A protein and the small-molecule ligand that binds it are described below.
Small molecule (SMILES): CC(=O)N[C@@H]1[C@@H](O)[C@H](O)[C@@H](CO)O[C@H]1O

Sequence of chain 1.B:
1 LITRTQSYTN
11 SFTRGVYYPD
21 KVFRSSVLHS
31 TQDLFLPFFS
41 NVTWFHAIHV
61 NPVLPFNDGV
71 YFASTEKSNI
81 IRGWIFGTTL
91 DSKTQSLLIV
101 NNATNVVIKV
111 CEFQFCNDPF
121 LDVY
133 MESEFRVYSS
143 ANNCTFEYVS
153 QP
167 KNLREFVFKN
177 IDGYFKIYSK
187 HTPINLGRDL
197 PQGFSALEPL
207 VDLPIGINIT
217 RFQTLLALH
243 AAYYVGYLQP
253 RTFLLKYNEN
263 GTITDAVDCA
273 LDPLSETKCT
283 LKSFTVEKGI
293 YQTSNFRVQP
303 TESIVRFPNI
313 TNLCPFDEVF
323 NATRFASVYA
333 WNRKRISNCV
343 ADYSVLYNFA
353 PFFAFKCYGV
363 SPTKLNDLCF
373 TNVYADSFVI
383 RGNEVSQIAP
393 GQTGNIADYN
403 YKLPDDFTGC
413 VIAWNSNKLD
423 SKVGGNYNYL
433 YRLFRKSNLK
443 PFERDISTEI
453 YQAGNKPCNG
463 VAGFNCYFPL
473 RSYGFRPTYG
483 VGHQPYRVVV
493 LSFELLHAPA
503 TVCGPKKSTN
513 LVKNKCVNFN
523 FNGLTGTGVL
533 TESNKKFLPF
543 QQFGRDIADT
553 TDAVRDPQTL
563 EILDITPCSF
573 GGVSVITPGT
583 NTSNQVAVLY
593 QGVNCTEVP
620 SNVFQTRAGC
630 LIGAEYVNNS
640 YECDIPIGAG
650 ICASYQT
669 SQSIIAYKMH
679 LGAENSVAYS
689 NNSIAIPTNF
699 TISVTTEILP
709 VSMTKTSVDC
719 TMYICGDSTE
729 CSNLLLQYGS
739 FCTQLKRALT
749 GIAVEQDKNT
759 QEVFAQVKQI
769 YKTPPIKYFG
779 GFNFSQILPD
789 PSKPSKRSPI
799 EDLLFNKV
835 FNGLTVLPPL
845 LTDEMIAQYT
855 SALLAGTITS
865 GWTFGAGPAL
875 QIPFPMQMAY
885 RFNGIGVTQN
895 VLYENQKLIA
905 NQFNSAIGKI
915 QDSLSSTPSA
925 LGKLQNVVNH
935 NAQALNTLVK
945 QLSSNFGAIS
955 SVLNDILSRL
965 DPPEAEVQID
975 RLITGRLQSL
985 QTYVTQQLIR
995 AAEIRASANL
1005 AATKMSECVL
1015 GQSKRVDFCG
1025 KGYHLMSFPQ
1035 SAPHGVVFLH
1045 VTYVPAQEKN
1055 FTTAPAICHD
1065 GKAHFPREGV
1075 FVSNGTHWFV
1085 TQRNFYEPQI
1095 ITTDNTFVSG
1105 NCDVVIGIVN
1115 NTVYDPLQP

Binding-site contacts:
Ligand atom O7 contacts residue TYR635 of chain 1.B at 3.0 Å.
Ligand atom C7 contacts residue LYS676 of chain 1.B at 4.4 Å.
Ligand atom C7 contacts residue TYR635 of chain 1.B at 3.6 Å (hydrophobic).
Ligand atom O7 contacts residue ASN637 of chain 1.B at 3.7 Å.
Ligand atom C8 contacts residue VAL636 of chain 1.B at 3.5 Å (hydrophobic).
Ligand atom C8 contacts residue TYR635 of chain 1.B at 3.2 Å (hydrophobic).
Ligand atom O5 contacts residue ASN637 of chain 1.B at 2.4 Å (h-bond).
Ligand atom C7 contacts residue ASN637 of chain 1.B at 3.4 Å.
Ligand atom N2 contacts residue LYS676 of chain 1.B at 4.4 Å.
Ligand atom C3 contacts residue ASN637 of chain 1.B at 3.9 Å.
Ligand atom C2 contacts residue ASN637 of chain 1.B at 2.6 Å.
Ligand atom C1 contacts residue ASN637 of chain 1.B at 1.5 Å.
Ligand atom O7 contacts residue LYS676 of chain 1.B at 3.8 Å.
Ligand atom C8 contacts residue ASN637 of chain 1.B at 3.3 Å.
Ligand atom N2 contacts residue ASN637 of chain 1.B at 3.0 Å (h-bond).
Ligand atom C5 contacts residue ASN637 of chain 1.B at 3.7 Å.
Ligand atom O7 contacts residue VAL636 of chain 1.B at 3.1 Å (h-bond).
Ligand atom C7 contacts residue VAL636 of chain 1.B at 3.6 Å (hydrophobic).
Ligand atom C4 contacts residue ASN637 of chain 1.B at 4.3 Å.